Sequence of chain 3.C:
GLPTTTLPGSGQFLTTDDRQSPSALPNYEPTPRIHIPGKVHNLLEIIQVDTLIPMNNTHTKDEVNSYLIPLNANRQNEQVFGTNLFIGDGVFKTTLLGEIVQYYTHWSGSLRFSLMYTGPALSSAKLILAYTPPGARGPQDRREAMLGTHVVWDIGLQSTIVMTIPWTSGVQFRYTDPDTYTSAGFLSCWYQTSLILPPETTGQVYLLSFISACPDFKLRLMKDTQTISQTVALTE

The protein below binds the small molecule below.
Small molecule (SMILES): Cc1cc(CCCCCCCOc2ccc(C3=N[C@@H](C)CO3)cc2Cl)on1

Binding-site contacts:
Ligand atom CL1 contacts residue ASN105 of chain 3.A at 3.3 Å.
Ligand atom CM1 contacts residue CYS199 of chain 3.A at 3.8 Å (hydrophobic).
Ligand atom C5C contacts residue TYR128 of chain 3.A at 3.7 Å (hydrophobic).
Ligand atom C3B contacts residue LEU106 of chain 3.A at 3.8 Å (hydrophobic).
Ligand atom CL1 contacts residue MET221 of chain 3.A at 3.8 Å.
Ligand atom C4 contacts residue PHE186 of chain 3.A at 3.7 Å (hydrophobic).
Ligand atom O1 contacts residue TYR152 of chain 3.A at 3.9 Å.
Ligand atom C2B contacts residue TYR197 of chain 3.A at 3.3 Å (hydrophobic).
Ligand atom CL1 contacts residue ILE104 of chain 3.A at 3.6 Å.
Ligand atom O1B contacts residue MET221 of chain 3.A at 3.8 Å.
Ligand atom C3C contacts residue TYR128 of chain 3.A at 3.6 Å (hydrophobic).
Ligand atom O1 contacts residue PHE186 of chain 3.A at 3.8 Å.
Ligand atom C31 contacts residue ALA150 of chain 3.A at 3.5 Å (hydrophobic).
Ligand atom N2 contacts residue ALA24 of chain 3.C at 3.1 Å.
Ligand atom C4B contacts residue LEU106 of chain 3.A at 3.7 Å (hydrophobic).
Ligand atom C4A contacts residue ASN198 of chain 3.A at 3.9 Å.
Ligand atom C31 contacts residue SER175 of chain 3.A at 3.5 Å.
Ligand atom C5A contacts residue CYS199 of chain 3.A at 3.9 Å (hydrophobic).
Ligand atom C3 contacts residue PRO174 of chain 3.A at 3.7 Å (hydrophobic).
Ligand atom C4 contacts residue TYR152 of chain 3.A at 3.7 Å (hydrophobic).
Ligand atom N2 contacts residue PRO174 of chain 3.A at 3.7 Å.
Ligand atom C3B contacts residue TYR197 of chain 3.A at 3.3 Å (hydrophobic).
Ligand atom C5A contacts residue VAL122 of chain 3.A at 3.9 Å (hydrophobic).
Ligand atom O1 contacts residue VAL188 of chain 3.A at 3.8 Å.
Ligand atom C31 contacts residue VAL176 of chain 3.A at 3.3 Å (hydrophobic).
Ligand atom C6C contacts residue VAL191 of chain 3.A at 3.3 Å (hydrophobic).
Ligand atom C5 contacts residue PHE186 of chain 3.A at 3.7 Å (hydrophobic).
Ligand atom C5C contacts residue ILE104 of chain 3.A at 4.0 Å (hydrophobic).
Ligand atom N2 contacts residue PHE186 of chain 3.A at 4.0 Å.
Ligand atom C3C contacts residue VAL188 of chain 3.A at 3.3 Å (hydrophobic).
Ligand atom C1C contacts residue TYR152 of chain 3.A at 3.9 Å (hydrophobic).
Ligand atom C3 contacts residue PHE186 of chain 3.A at 3.9 Å (hydrophobic).
Ligand atom C2C contacts residue VAL188 of chain 3.A at 2.8 Å (hydrophobic).
Ligand atom C5 contacts residue TYR152 of chain 3.A at 3.6 Å (hydrophobic).
Ligand atom O1 contacts residue ALA24 of chain 3.C at 3.4 Å.
Ligand atom C4C contacts residue TYR152 of chain 3.A at 3.9 Å (hydrophobic).
Ligand atom C31 contacts residue PRO174 of chain 3.A at 3.3 Å (hydrophobic).
Ligand atom O1A contacts residue VAL122 of chain 3.A at 4.0 Å.
Ligand atom C7C contacts residue TYR128 of chain 3.A at 3.5 Å (hydrophobic).
Ligand atom N3A contacts residue ASN219 of chain 3.A at 3.4 Å (h-bond).

Sequence of chain 3.A:
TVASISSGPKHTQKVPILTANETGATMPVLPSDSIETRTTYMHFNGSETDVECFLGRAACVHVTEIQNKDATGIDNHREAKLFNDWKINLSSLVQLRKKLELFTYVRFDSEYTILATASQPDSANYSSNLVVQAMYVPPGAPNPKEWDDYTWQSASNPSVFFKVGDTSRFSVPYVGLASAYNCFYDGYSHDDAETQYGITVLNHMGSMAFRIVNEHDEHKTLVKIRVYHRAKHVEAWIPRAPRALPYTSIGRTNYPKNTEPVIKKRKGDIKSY

Sequence of chain 4.C:
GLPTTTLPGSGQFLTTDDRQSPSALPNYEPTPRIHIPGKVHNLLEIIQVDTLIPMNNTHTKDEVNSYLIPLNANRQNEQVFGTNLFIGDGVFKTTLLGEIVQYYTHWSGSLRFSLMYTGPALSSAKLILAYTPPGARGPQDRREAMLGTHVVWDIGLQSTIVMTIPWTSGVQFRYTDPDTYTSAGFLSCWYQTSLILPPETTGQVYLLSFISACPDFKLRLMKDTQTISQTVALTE